A small-molecule ligand and the protein it binds are described below.
Small molecule (SMILES): OCCCO

Binding-site contacts:
Ligand atom C2 contacts residue TYR131 of chain 1.A at 4.4 Å (hydrophobic).
Ligand atom C1 contacts residue LEU128 of chain 1.A at 4.3 Å (hydrophobic).
Ligand atom C3 contacts residue GLY130 of chain 1.A at 3.8 Å.
Ligand atom C2 contacts residue GLY130 of chain 1.A at 4.2 Å.
Ligand atom C1 contacts residue ASN127 of chain 1.A at 3.3 Å.
Ligand atom O1 contacts residue ASN127 of chain 1.A at 3.2 Å (h-bond).
Ligand atom O3 contacts residue GLY130 of chain 1.A at 3.6 Å.
Ligand atom O3 contacts residue TYR131 of chain 1.A at 4.2 Å.
Ligand atom O3 contacts residue ARG104 of chain 1.A at 4.4 Å.
Ligand atom O1 contacts residue LEU128 of chain 1.A at 3.8 Å.
Ligand atom C1 contacts residue TYR131 of chain 1.A at 3.6 Å (hydrophobic).
Ligand atom O1 contacts residue THR129 of chain 1.A at 3.6 Å.
Ligand atom C1 contacts residue GLY130 of chain 1.A at 3.6 Å.
Ligand atom O1 contacts residue GLY130 of chain 1.A at 2.9 Å (h-bond).

Sequence of chain 1.A:
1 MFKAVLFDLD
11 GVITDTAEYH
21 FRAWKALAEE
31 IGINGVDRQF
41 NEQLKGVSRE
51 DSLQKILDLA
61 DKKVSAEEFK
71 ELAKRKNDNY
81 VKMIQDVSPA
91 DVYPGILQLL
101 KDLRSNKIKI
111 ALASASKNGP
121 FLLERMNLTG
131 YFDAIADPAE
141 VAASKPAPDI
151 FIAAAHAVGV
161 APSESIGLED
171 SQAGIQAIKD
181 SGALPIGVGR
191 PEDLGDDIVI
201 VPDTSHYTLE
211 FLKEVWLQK